The protein below binds the small molecule below.
Small molecule (SMILES): COc1ccnc(CCc2nc3cccnc3[nH]2)c1

Sequence of chain 1.B:
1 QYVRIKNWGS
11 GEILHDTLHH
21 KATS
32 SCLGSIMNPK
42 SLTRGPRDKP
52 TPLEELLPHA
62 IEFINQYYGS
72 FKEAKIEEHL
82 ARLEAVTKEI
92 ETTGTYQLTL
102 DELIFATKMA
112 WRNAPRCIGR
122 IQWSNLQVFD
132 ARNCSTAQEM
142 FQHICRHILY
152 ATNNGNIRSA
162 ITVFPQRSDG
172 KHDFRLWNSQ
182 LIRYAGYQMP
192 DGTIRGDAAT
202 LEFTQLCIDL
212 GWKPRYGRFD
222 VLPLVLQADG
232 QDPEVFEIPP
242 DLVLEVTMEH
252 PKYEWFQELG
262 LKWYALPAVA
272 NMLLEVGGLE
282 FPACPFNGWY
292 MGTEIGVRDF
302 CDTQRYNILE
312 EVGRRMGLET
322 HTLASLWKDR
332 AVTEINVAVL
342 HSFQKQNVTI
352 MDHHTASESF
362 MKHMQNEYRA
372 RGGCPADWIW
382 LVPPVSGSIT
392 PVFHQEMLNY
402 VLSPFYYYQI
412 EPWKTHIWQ

Binding-site contacts:
Ligand atom C9 contacts residue HEM1 of chain 1.G at 3.6 Å.
Ligand atom C11 contacts residue HEM1 of chain 1.G at 3.7 Å.
Ligand atom C13 contacts residue HEM1 of chain 1.G at 4.1 Å.
Ligand atom O contacts residue ASN288 of chain 1.B at 4.0 Å.
Ligand atom C5 contacts residue GLN181 of chain 1.B at 3.0 Å.
Ligand atom C2 contacts residue GLN181 of chain 1.B at 4.2 Å.
Ligand atom C14 contacts residue VAL270 of chain 1.B at 3.7 Å (hydrophobic).
Ligand atom C6 contacts residue GLN181 of chain 1.B at 3.3 Å.
Ligand atom C13 contacts residue VAL270 of chain 1.B at 4.0 Å (hydrophobic).
Ligand atom C10 contacts residue HEM1 of chain 1.G at 3.3 Å.
Ligand atom O contacts residue HEM1 of chain 1.G at 3.4 Å.
Ligand atom C1 contacts residue GLN181 of chain 1.B at 3.6 Å.
Ligand atom C3 contacts residue ARG184 of chain 1.B at 3.4 Å.
Ligand atom C12 contacts residue ASN288 of chain 1.B at 4.1 Å.
Ligand atom C7 contacts residue GLU295 of chain 1.B at 3.6 Å.
Ligand atom C14 contacts residue GLN181 of chain 1.B at 4.0 Å.
Ligand atom N1 contacts residue ARG306 of chain 1.B at 4.1 Å.
Ligand atom N1 contacts residue GLN181 of chain 1.B at 2.8 Å (h-bond).
Ligand atom C3 contacts residue ARG306 of chain 1.B at 4.2 Å.
Ligand atom C12 contacts residue PHE287 of chain 1.B at 3.5 Å (hydrophobic).
Ligand atom N1 contacts residue TYR265 of chain 1.B at 4.0 Å.
Ligand atom C9 contacts residue PRO268 of chain 1.B at 3.8 Å (hydrophobic).
Ligand atom C9 contacts residue GLU295 of chain 1.B at 3.1 Å.
Ligand atom C4 contacts residue GLN181 of chain 1.B at 3.2 Å.
Ligand atom N2 contacts residue GLN181 of chain 1.B at 2.6 Å (h-bond).
Ligand atom C8 contacts residue PRO268 of chain 1.B at 4.0 Å (hydrophobic).
Ligand atom C10 contacts residue PRO268 of chain 1.B at 3.8 Å (hydrophobic).
Ligand atom C12 contacts residue HEM1 of chain 1.G at 3.4 Å.
Ligand atom C12 contacts residue VAL270 of chain 1.B at 3.7 Å (hydrophobic).
Ligand atom C3 contacts residue GLN181 of chain 1.B at 3.9 Å.
Ligand atom C10 contacts residue TRP290 of chain 1.B at 3.1 Å (hydrophobic).
Ligand atom N3 contacts residue PRO268 of chain 1.B at 3.8 Å.
Ligand atom C9 contacts residue TRP290 of chain 1.B at 3.2 Å (hydrophobic).
Ligand atom C4 contacts residue ARG184 of chain 1.B at 3.3 Å.
Ligand atom N4 contacts residue GLN181 of chain 1.B at 3.9 Å.
Ligand atom C7 contacts residue HEM1 of chain 1.G at 3.5 Å.
Ligand atom O contacts residue GLY289 of chain 1.B at 3.7 Å.
Ligand atom C8 contacts residue GLU295 of chain 1.B at 3.5 Å.
Ligand atom N3 contacts residue GLU295 of chain 1.B at 2.7 Å (salt-bridge).
Ligand atom C4 contacts residue ARG306 of chain 1.B at 3.3 Å.